Binding-site contacts:
Ligand atom C8 contacts residue TRP86 of chain 1.H at 3.8 Å (hydrophobic).
Ligand atom O2 contacts residue ASN85 of chain 1.H at 3.6 Å (h-bond).
Ligand atom C28 contacts residue PHE54 of chain 1.H at 3.5 Å (hydrophobic).
Ligand atom C27 contacts residue LEU57 of chain 1.H at 3.9 Å (hydrophobic).
Ligand atom C24 contacts residue PHE46 of chain 1.H at 4.0 Å (hydrophobic).
Ligand atom C22 contacts residue PHE46 of chain 1.H at 3.9 Å (hydrophobic).
Ligand atom C8 contacts residue LEU143 of chain 1.H at 4.0 Å (hydrophobic).
Ligand atom O4 contacts residue TRP86 of chain 1.H at 3.9 Å.
Ligand atom C17 contacts residue GLU45 of chain 1.H at 3.9 Å.
Ligand atom C29 contacts residue PHE46 of chain 1.H at 3.8 Å (hydrophobic).
Ligand atom C30 contacts residue PHE46 of chain 1.H at 3.9 Å (hydrophobic).
Ligand atom O contacts residue ARG88 of chain 1.H at 3.6 Å.
Ligand atom C31 contacts residue ARG88 of chain 1.H at 3.7 Å.
Ligand atom C31 contacts residue GLY87 of chain 1.H at 3.7 Å.
Ligand atom C14 contacts residue ARG49 of chain 1.H at 3.6 Å.
Ligand atom C13 contacts residue TYR50 of chain 1.H at 3.8 Å (hydrophobic).
Ligand atom O4 contacts residue ASN85 of chain 1.H at 3.0 Å (h-bond).
Ligand atom C27 contacts residue ALA53 of chain 1.H at 3.6 Å (hydrophobic).
Ligand atom C25 contacts residue LEU79 of chain 1.H at 3.8 Å (hydrophobic).
Ligand atom C30 contacts residue ALA91 of chain 1.H at 3.8 Å (hydrophobic).
Ligand atom C15 contacts residue GLU45 of chain 1.H at 3.7 Å.
Ligand atom C21 contacts residue TYR50 of chain 1.H at 4.0 Å (hydrophobic).
Ligand atom O contacts residue GLY87 of chain 1.H at 3.5 Å.
Ligand atom C contacts residue GLY87 of chain 1.H at 3.9 Å.
Ligand atom C22 contacts residue TYR50 of chain 1.H at 4.0 Å (hydrophobic).
Ligand atom C4 contacts residue ASN85 of chain 1.H at 3.7 Å.
Ligand atom O4 contacts residue GLY87 of chain 1.H at 3.0 Å (h-bond).
Ligand atom C23 contacts residue PHE46 of chain 1.H at 3.7 Å (hydrophobic).
Ligand atom C15 contacts residue ARG49 of chain 1.H at 3.6 Å.
Ligand atom C18 contacts residue GLY87 of chain 1.H at 3.9 Å.
Ligand atom C26 contacts residue LEU79 of chain 1.H at 3.7 Å (hydrophobic).
Ligand atom C17 contacts residue TYR144 of chain 1.H at 3.9 Å (hydrophobic).
Ligand atom C17 contacts residue ALA42 of chain 1.H at 3.5 Å (hydrophobic).
Ligand atom C19 contacts residue GLY87 of chain 1.H at 3.5 Å.
Ligand atom C19 contacts residue PHE46 of chain 1.H at 3.8 Å (hydrophobic).
Ligand atom C12 contacts residue TYR50 of chain 1.H at 3.4 Å (hydrophobic).
Ligand atom O contacts residue ASN85 of chain 1.H at 3.2 Å (h-bond).
Ligand atom C28 contacts residue ALA53 of chain 1.H at 3.5 Å (hydrophobic).
Ligand atom C6 contacts residue GLY87 of chain 1.H at 4.0 Å.
Ligand atom C14 contacts residue TYR50 of chain 1.H at 4.0 Å (hydrophobic).

The small molecule below binds the protein below.
Small molecule (SMILES): Cc1ccc(CN(C(=O)N[C@@H](CS(=O)(=O)CC2CCCCC2)C(=O)O)C(=O)c2ccc(-c3ccccc3)cc2)cc1

Sequence of chain 1.H:
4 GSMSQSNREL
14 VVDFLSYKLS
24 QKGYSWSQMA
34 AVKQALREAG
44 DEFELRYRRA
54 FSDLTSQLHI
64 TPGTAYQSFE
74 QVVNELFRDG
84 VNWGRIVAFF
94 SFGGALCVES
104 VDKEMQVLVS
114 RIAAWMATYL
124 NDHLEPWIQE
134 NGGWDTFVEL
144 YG